A small-molecule ligand and the protein it binds are described below.
Small molecule (SMILES): NCCC[C@H](N)C(=O)O

Binding-site contacts:
Ligand atom C contacts residue LYS107 of chain 1.A at 3.4 Å.
Ligand atom O contacts residue LYS107 of chain 1.A at 3.0 Å (salt-bridge).
Ligand atom O contacts residue ASN293 of chain 1.A at 2.8 Å (h-bond).
Ligand atom CG contacts residue LEU467 of chain 1.A at 3.9 Å (hydrophobic).
Ligand atom NE contacts residue FAD1 of chain 1.B at 4.4 Å.
Ligand atom CB contacts residue ILE103 of chain 1.A at 3.4 Å (hydrophobic).
Ligand atom CA contacts residue ASN293 of chain 1.A at 3.4 Å.
Ligand atom CB contacts residue SER469 of chain 1.A at 3.5 Å.
Ligand atom CG contacts residue ILE103 of chain 1.A at 4.3 Å (hydrophobic).
Ligand atom OXT contacts residue PHE296 of chain 1.A at 3.3 Å.
Ligand atom O contacts residue ILE103 of chain 1.A at 3.7 Å.
Ligand atom NE contacts residue GLN102 of chain 1.A at 4.0 Å.
Ligand atom C contacts residue ILE103 of chain 1.A at 3.5 Å (hydrophobic).
Ligand atom C contacts residue SER469 of chain 1.A at 3.8 Å.
Ligand atom C contacts residue ASN293 of chain 1.A at 3.7 Å.
Ligand atom CG contacts residue THR322 of chain 1.A at 4.2 Å.
Ligand atom N contacts residue PHE296 of chain 1.A at 4.2 Å.
Ligand atom N contacts residue ILE103 of chain 1.A at 4.3 Å.
Ligand atom O contacts residue PHE296 of chain 1.A at 4.5 Å.
Ligand atom CD contacts residue ASN323 of chain 1.A at 4.2 Å.
Ligand atom CB contacts residue GLN102 of chain 1.A at 4.5 Å.
Ligand atom CA contacts residue PHE296 of chain 1.A at 3.5 Å (hydrophobic).
Ligand atom C contacts residue PHE296 of chain 1.A at 3.8 Å (hydrophobic).
Ligand atom N contacts residue ASN293 of chain 1.A at 2.8 Å (h-bond).
Ligand atom CG contacts residue PHE296 of chain 1.A at 4.4 Å (hydrophobic).
Ligand atom NE contacts residue ASN323 of chain 1.A at 3.4 Å (h-bond).
Ligand atom N contacts residue GLN102 of chain 1.A at 4.2 Å.
Ligand atom CA contacts residue SER469 of chain 1.A at 4.1 Å.
Ligand atom CD contacts residue ILE103 of chain 1.A at 4.3 Å (hydrophobic).
Ligand atom CD contacts residue FAD1 of chain 1.B at 4.0 Å.
Ligand atom CD contacts residue LEU467 of chain 1.A at 3.7 Å (hydrophobic).
Ligand atom OXT contacts residue ILE103 of chain 1.A at 3.5 Å.
Ligand atom CD contacts residue GLN102 of chain 1.A at 4.3 Å.
Ligand atom CA contacts residue ILE103 of chain 1.A at 3.9 Å (hydrophobic).
Ligand atom OXT contacts residue ASN293 of chain 1.A at 4.4 Å.
Ligand atom OXT contacts residue LYS107 of chain 1.A at 2.9 Å (salt-bridge).
Ligand atom CB contacts residue PHE296 of chain 1.A at 4.2 Å (hydrophobic).
Ligand atom CB contacts residue LEU467 of chain 1.A at 4.0 Å (hydrophobic).
Ligand atom OXT contacts residue SER469 of chain 1.A at 2.8 Å (h-bond).
Ligand atom CG contacts residue GLN102 of chain 1.A at 4.3 Å.

Sequence of chain 1.A:
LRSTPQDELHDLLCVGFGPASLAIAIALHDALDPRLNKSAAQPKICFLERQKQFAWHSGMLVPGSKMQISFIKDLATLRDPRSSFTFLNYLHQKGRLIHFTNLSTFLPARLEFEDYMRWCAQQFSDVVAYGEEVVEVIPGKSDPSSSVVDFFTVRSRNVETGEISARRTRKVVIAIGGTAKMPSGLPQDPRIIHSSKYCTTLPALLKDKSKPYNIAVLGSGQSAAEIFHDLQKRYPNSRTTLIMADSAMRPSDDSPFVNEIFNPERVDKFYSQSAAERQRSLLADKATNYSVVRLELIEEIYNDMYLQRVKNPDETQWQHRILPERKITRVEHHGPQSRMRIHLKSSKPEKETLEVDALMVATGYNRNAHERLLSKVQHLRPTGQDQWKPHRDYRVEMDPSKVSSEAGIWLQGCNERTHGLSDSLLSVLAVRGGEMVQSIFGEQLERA